This small molecule binds to this protein.
Small molecule (SMILES): Cc1cn([C@H]2C[C@H](O[P](=O)(O)OC[C@H]3O[C@@H](n4cnc5c(N)ncnc54)C[C@@H]3O[P](=O)(O)OC[C@H]3O[C@@H](n4ccc(N)nc4=O)C[C@@H]3O[P](=O)(O)OC[C@H]3O[C@@H](n4cnc5c(=O)nc(N)[nH]c54)C[C@@H]3O)[C@@H](CO[P](=O)(O)O[C@H]3C[C@H](n4ccc(N)nc4=O)O[C@@H]3CO[P](=O)(O)O[C@H]3C[C@H](n4ccc(N)nc4=O)O[C@@H]3CO[P](=O)(O)O[C@H]3C[C@H](n4cnc5c(=O)nc(N)[nH]c54)O[C@@H]3CO[P](=O)(O)O[C@H]3C[C@H](n4cnc5c(=O)nc(N)[nH]c54)O[C@@H]3CO[P](=O)(O)O[C@H]3C[C@H](n4ccc(N)nc4=O)O[C@@H]3CO)O2)c(=O)[nH]c1=O

Binding-site contacts:
Ligand atom O6 contacts residue DC3 of chain 1.D at 2.9 Å (h-bond).
Ligand atom N3 contacts residue DG4 of chain 1.D at 2.9 Å (h-bond).
Ligand atom N3 contacts residue DG1 of chain 1.D at 2.9 Å (h-bond).
Ligand atom N2 contacts residue DC1 of chain 1.C at 2.8 Å (h-bond).
Ligand atom O2 contacts residue DA4 of chain 1.C at 3.3 Å (h-bond).
Ligand atom O4' contacts residue ARG307 of chain 1.A at 3.2 Å (salt-bridge).
Ligand atom N2 contacts residue DG2 of chain 1.C at 3.3 Å (h-bond).
Ligand atom N1 contacts residue DC2 of chain 1.D at 2.9 Å (h-bond).
Ligand atom N1 contacts residue DA4 of chain 1.C at 3.1 Å (h-bond).
Ligand atom O6 contacts residue DC1 of chain 1.C at 2.9 Å (h-bond).
Ligand atom OP1 contacts residue ARG311 of chain 1.A at 2.9 Å (salt-bridge).
Ligand atom OP1 contacts residue GLU260 of chain 1.A at 2.7 Å (salt-bridge).
Ligand atom OP1 contacts residue HIS321 of chain 1.A at 3.3 Å (h-bond).
Ligand atom O2 contacts residue ARG307 of chain 1.A at 3.1 Å (salt-bridge).
Ligand atom OP1 contacts residue ASN319 of chain 1.A at 2.9 Å (h-bond).
Ligand atom N2 contacts residue DG4 of chain 1.D at 3.3 Å.
Ligand atom N3 contacts residue ARG261 of chain 1.A at 3.3 Å (salt-bridge).
Ligand atom OP2 contacts residue ARG304 of chain 1.A at 2.9 Å (salt-bridge).
Ligand atom O4' contacts residue ARG261 of chain 1.A at 3.2 Å (salt-bridge).
Ligand atom O6 contacts residue DC2 of chain 1.D at 2.9 Å (h-bond).
Ligand atom N1 contacts residue DC3 of chain 1.D at 2.9 Å (h-bond).
Ligand atom O2 contacts residue DG2 of chain 1.C at 2.8 Å (h-bond).
Ligand atom OP1 contacts residue ARG261 of chain 1.A at 3.1 Å (salt-bridge).
Ligand atom N1 contacts residue DC1 of chain 1.C at 2.9 Å (h-bond).
Ligand atom OP1 contacts residue LYS312 of chain 1.A at 2.8 Å (salt-bridge).
Ligand atom OP1 contacts residue PHE259 of chain 1.A at 3.2 Å.
Ligand atom N4 contacts residue DG2 of chain 1.C at 3.0 Å (h-bond).
Ligand atom N4 contacts residue DG1 of chain 1.D at 2.9 Å (h-bond).
Ligand atom N2 contacts residue DC2 of chain 1.D at 2.9 Å (h-bond).
Ligand atom N1 contacts residue DT3 of chain 1.C at 2.8 Å (h-bond).
Ligand atom O2 contacts residue DG4 of chain 1.D at 2.9 Å (h-bond).
Ligand atom N4 contacts residue DG4 of chain 1.D at 2.9 Å (h-bond).
Ligand atom N4 contacts residue DC3 of chain 1.D at 3.0 Å (h-bond).
Ligand atom N6 contacts residue DT3 of chain 1.C at 2.9 Å (h-bond).
Ligand atom O6 contacts residue DG1 of chain 1.D at 3.1 Å (h-bond).
Ligand atom N3 contacts residue DA4 of chain 1.C at 2.9 Å (h-bond).
Ligand atom N2 contacts residue DC3 of chain 1.D at 2.8 Å (h-bond).
Ligand atom O2 contacts residue DG1 of chain 1.D at 2.8 Å (h-bond).
Ligand atom OP1 contacts residue ARG304 of chain 1.A at 2.9 Å (salt-bridge).
Ligand atom N3 contacts residue DG2 of chain 1.C at 2.8 Å (h-bond).

Sequence of chain 1.A:
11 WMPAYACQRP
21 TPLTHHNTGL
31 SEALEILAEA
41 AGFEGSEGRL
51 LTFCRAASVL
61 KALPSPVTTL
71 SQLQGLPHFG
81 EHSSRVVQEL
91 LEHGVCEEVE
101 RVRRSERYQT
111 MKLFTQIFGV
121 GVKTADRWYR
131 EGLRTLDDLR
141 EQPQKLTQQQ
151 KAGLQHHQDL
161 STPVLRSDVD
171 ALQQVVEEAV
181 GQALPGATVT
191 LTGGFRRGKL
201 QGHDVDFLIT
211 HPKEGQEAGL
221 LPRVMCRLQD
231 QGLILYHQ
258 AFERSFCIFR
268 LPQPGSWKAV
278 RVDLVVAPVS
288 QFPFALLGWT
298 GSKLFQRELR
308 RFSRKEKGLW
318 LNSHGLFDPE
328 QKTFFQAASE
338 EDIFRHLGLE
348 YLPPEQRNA